Sequence of chain 1.A:
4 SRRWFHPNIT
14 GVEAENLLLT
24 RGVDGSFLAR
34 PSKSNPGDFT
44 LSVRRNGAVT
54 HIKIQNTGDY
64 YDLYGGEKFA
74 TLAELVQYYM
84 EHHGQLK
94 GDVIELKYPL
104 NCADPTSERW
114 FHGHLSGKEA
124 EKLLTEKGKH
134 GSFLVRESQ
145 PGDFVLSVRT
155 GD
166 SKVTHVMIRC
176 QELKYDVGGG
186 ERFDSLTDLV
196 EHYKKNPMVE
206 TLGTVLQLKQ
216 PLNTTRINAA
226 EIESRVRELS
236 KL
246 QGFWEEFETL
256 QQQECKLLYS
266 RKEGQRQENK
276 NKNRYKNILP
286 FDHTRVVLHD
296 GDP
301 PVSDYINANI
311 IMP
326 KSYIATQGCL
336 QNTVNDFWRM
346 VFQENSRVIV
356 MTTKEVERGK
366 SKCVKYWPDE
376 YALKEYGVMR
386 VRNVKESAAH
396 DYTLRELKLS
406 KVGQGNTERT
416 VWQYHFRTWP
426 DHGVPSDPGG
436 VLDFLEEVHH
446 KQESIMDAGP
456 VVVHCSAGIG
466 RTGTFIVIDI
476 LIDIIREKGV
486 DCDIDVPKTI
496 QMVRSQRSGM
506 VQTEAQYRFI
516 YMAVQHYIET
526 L

The small molecule below binds the protein below.
Small molecule (SMILES): Cn1c(N2CCC(C)(N)CC2)nc2[nH]nc(-c3cccc(Cl)c3Cl)c2c1=O

Binding-site contacts:
Ligand atom C5 contacts residue LEU217 of chain 1.A at 3.7 Å (hydrophobic).
Ligand atom C18 contacts residue ARG112 of chain 1.A at 3.8 Å.
Ligand atom O1 contacts residue ARG112 of chain 1.A at 3.0 Å (salt-bridge).
Ligand atom C9 contacts residue PHE114 of chain 1.A at 2.9 Å (hydrophobic).
Ligand atom C16 contacts residue ARG112 of chain 1.A at 3.8 Å.
Ligand atom C2 contacts residue GLU251 of chain 1.A at 3.7 Å.
Ligand atom C4 contacts residue THR220 of chain 1.A at 3.7 Å.
Ligand atom C10 contacts residue ARG112 of chain 1.A at 3.5 Å.
Ligand atom C17 contacts residue LYS493 of chain 1.A at 3.7 Å.
Ligand atom C18 contacts residue THR220 of chain 1.A at 3.6 Å.
Ligand atom C5 contacts residue THR219 of chain 1.A at 3.5 Å.
Ligand atom C7 contacts residue GLU250 of chain 1.A at 3.4 Å.
Ligand atom N4 contacts residue PHE114 of chain 1.A at 2.8 Å (h-bond).
Ligand atom C8 contacts residue GLU250 of chain 1.A at 3.7 Å.
Ligand atom C13 contacts residue PRO492 of chain 1.A at 3.6 Å (hydrophobic).
Ligand atom C14 contacts residue ARG112 of chain 1.A at 3.5 Å.
Ligand atom N6 contacts residue PRO492 of chain 1.A at 3.4 Å.
Ligand atom N1 contacts residue GLU251 of chain 1.A at 3.8 Å.
Ligand atom N5 contacts residue THR254 of chain 1.A at 3.5 Å.
Ligand atom C9 contacts residue HIS115 of chain 1.A at 3.8 Å.
Ligand atom N5 contacts residue GLU251 of chain 1.A at 2.7 Å (salt-bridge).
Ligand atom CL2 contacts residue GLN258 of chain 1.A at 3.2 Å.
Ligand atom C13 contacts residue ARG112 of chain 1.A at 3.6 Å.
Ligand atom C1 contacts residue THR220 of chain 1.A at 3.8 Å.
Ligand atom N2 contacts residue THR220 of chain 1.A at 3.7 Å.
Ligand atom N5 contacts residue LEU255 of chain 1.A at 3.8 Å.
Ligand atom CL1 contacts residue GLN496 of chain 1.A at 3.2 Å.
Ligand atom C4 contacts residue ARG112 of chain 1.A at 3.8 Å.
Ligand atom N1 contacts residue THR254 of chain 1.A at 3.6 Å.
Ligand atom C12 contacts residue PRO492 of chain 1.A at 3.7 Å (hydrophobic).
Ligand atom CL2 contacts residue ARG112 of chain 1.A at 3.7 Å.
Ligand atom C17 contacts residue ARG112 of chain 1.A at 3.6 Å.
Ligand atom C5 contacts residue ARG112 of chain 1.A at 3.2 Å.
Ligand atom C8 contacts residue PHE114 of chain 1.A at 3.4 Å (hydrophobic).
Ligand atom C18 contacts residue PRO492 of chain 1.A at 3.7 Å (hydrophobic).
Ligand atom CL2 contacts residue THR254 of chain 1.A at 3.7 Å.
Ligand atom C2 contacts residue THR254 of chain 1.A at 3.6 Å.
Ligand atom CL2 contacts residue LEU255 of chain 1.A at 3.7 Å.
Ligand atom N4 contacts residue GLU250 of chain 1.A at 2.9 Å (salt-bridge).
Ligand atom N6 contacts residue GLU251 of chain 1.A at 3.7 Å.